This small molecule binds to this protein.
Small molecule (SMILES): NC1=NC(=O)/C(=C2\CCNC(=O)c3[nH]c(Cl)c(Cl)c32)N1

Binding-site contacts:
Ligand atom CAF contacts residue CYS87 of chain 1.A at 3.7 Å (hydrophobic).
Ligand atom CAI contacts residue VAL23 of chain 1.A at 3.8 Å (hydrophobic).
Ligand atom NAG contacts residue LEU137 of chain 1.A at 3.6 Å.
Ligand atom OAK contacts residue GLU85 of chain 1.A at 3.8 Å.
Ligand atom CAF contacts residue GLU85 of chain 1.A at 3.7 Å.
Ligand atom OAR contacts residue LYS38 of chain 1.A at 3.3 Å.
Ligand atom CAI contacts residue ALA36 of chain 1.A at 3.9 Å (hydrophobic).
Ligand atom CAD contacts residue LEU137 of chain 1.A at 3.4 Å (hydrophobic).
Ligand atom CAH contacts residue LEU137 of chain 1.A at 3.6 Å (hydrophobic).
Ligand atom CLB contacts residue GLY16 of chain 1.A at 3.9 Å.
Ligand atom NAQ contacts residue ASN135 of chain 1.A at 3.2 Å (h-bond).
Ligand atom CAM contacts residue LYS38 of chain 1.A at 3.5 Å.
Ligand atom CAL contacts residue VAL23 of chain 1.A at 3.9 Å (hydrophobic).
Ligand atom CAO contacts residue ASP148 of chain 1.A at 3.7 Å.
Ligand atom NAQ contacts residue GLU17 of chain 1.A at 3.8 Å.
Ligand atom NAQ contacts residue GLY18 of chain 1.A at 3.7 Å.
Ligand atom NAQ contacts residue ASP148 of chain 1.A at 3.2 Å (salt-bridge).
Ligand atom NAN contacts residue ASP148 of chain 1.A at 3.3 Å.
Ligand atom OAR contacts residue LEU84 of chain 1.A at 3.2 Å.
Ligand atom CAF contacts residue ALA36 of chain 1.A at 3.8 Å (hydrophobic).
Ligand atom OAK contacts residue CYS87 of chain 1.A at 2.8 Å (h-bond).
Ligand atom NAG contacts residue GLU85 of chain 1.A at 2.7 Å (salt-bridge).
Ligand atom CAO contacts residue SER147 of chain 1.A at 3.6 Å.
Ligand atom CAJ contacts residue LEU137 of chain 1.A at 3.9 Å (hydrophobic).
Ligand atom CAF contacts residue LEU137 of chain 1.A at 3.5 Å (hydrophobic).
Ligand atom CLA contacts residue LEU15 of chain 1.A at 2.7 Å.
Ligand atom CLB contacts residue GLU17 of chain 1.A at 3.6 Å.
Ligand atom CAH contacts residue VAL68 of chain 1.A at 3.7 Å (hydrophobic).
Ligand atom CAE contacts residue VAL23 of chain 1.A at 3.7 Å (hydrophobic).
Ligand atom CAH contacts residue GLU85 of chain 1.A at 3.4 Å.
Ligand atom CLB contacts residue VAL23 of chain 1.A at 3.5 Å.
Ligand atom OAK contacts residue TYR86 of chain 1.A at 3.5 Å.
Ligand atom CAJ contacts residue VAL23 of chain 1.A at 3.8 Å (hydrophobic).
Ligand atom NAP contacts residue SER147 of chain 1.A at 3.8 Å.
Ligand atom NAQ contacts residue SER147 of chain 1.A at 3.8 Å.
Ligand atom NAG contacts residue ALA36 of chain 1.A at 3.5 Å.
Ligand atom NAN contacts residue SER147 of chain 1.A at 3.8 Å.
Ligand atom CAE contacts residue LEU137 of chain 1.A at 3.6 Å (hydrophobic).
Ligand atom CAI contacts residue LEU84 of chain 1.A at 3.7 Å (hydrophobic).
Ligand atom NAN contacts residue LYS38 of chain 1.A at 3.2 Å (salt-bridge).

Sequence of chain 1.A:
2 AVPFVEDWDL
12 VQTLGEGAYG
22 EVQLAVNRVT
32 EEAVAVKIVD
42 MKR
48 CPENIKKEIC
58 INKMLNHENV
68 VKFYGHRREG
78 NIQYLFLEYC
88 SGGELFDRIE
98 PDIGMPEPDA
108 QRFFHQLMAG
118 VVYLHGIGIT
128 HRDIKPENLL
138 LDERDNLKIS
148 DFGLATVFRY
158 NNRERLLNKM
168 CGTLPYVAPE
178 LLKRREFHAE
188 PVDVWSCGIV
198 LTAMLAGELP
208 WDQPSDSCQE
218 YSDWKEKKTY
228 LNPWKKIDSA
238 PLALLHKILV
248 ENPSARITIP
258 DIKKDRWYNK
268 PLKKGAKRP